Sequence of chain 1.B:
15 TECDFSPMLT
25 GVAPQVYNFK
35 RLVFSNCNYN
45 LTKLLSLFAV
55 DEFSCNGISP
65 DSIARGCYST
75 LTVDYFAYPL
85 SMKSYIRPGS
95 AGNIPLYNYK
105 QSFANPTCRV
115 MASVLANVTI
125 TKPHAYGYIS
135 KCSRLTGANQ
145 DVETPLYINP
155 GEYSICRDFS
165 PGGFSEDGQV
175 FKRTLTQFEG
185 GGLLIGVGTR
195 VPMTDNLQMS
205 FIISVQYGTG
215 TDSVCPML

A small-molecule ligand and the protein it binds are described below.
Small molecule (SMILES): CC(=O)N[C@H]1[C@H](O[C@H]2[C@H](O)[C@@H](NC(C)=O)CO[C@@H]2CO)O[C@H](CO)[C@@H](O[C@@H]2O[C@H](CO)[C@@H](O)[C@H](O)[C@@H]2O)[C@@H]1O

Sequence of chain 1.A:
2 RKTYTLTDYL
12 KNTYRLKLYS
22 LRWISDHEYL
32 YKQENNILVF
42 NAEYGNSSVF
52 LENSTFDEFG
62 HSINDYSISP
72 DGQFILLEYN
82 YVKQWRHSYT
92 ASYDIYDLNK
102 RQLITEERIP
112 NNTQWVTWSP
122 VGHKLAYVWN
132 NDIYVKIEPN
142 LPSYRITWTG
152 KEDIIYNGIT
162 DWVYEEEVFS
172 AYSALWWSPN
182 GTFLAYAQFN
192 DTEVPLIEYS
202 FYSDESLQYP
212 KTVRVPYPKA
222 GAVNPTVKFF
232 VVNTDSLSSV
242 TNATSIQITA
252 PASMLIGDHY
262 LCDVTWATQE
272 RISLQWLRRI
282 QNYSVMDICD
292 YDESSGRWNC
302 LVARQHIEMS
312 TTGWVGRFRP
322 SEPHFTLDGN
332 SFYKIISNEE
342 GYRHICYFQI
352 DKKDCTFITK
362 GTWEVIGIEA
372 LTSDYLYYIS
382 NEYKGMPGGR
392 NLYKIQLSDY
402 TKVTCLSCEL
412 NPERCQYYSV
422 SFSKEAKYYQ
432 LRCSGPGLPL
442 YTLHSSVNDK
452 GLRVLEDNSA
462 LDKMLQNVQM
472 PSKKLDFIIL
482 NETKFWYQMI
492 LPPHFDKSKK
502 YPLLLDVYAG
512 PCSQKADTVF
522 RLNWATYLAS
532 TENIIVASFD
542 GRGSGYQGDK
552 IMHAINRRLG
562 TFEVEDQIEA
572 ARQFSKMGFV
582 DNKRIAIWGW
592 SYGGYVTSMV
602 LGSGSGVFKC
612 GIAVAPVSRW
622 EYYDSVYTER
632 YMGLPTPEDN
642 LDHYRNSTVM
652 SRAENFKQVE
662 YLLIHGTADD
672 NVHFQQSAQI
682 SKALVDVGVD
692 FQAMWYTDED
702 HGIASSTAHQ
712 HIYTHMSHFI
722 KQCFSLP

Binding-site contacts:
Ligand atom C5 contacts residue THR193 of chain 1.A at 3.5 Å.
Ligand atom C8 contacts residue GLN189 of chain 1.A at 3.7 Å.
Ligand atom C3 contacts residue ASN191 of chain 1.A at 3.8 Å.
Ligand atom C7 contacts residue THR193 of chain 1.A at 4.1 Å.
Ligand atom C7 contacts residue ASN191 of chain 1.A at 3.4 Å.
Ligand atom O6 contacts residue GLU170 of chain 1.B at 3.6 Å.
Ligand atom O7 contacts residue LYS229 of chain 1.A at 2.9 Å (salt-bridge).
Ligand atom O5 contacts residue GLU170 of chain 1.B at 3.4 Å (salt-bridge).
Ligand atom C7 contacts residue ILE156 of chain 1.A at 4.1 Å (hydrophobic).
Ligand atom C6 contacts residue GLU194 of chain 1.A at 3.5 Å.
Ligand atom C6 contacts residue SER169 of chain 1.B at 3.5 Å.
Ligand atom C4 contacts residue GLU170 of chain 1.B at 3.9 Å.
Ligand atom C5 contacts residue GLU170 of chain 1.B at 4.0 Å.
Ligand atom O6 contacts residue GLU194 of chain 1.A at 3.3 Å (salt-bridge).
Ligand atom C8 contacts residue ILE156 of chain 1.A at 3.9 Å (hydrophobic).
Ligand atom C3 contacts residue GLU170 of chain 1.B at 3.9 Å.
Ligand atom C7 contacts residue GLN189 of chain 1.A at 4.1 Å.
Ligand atom C1 contacts residue ASN191 of chain 1.A at 1.4 Å.
Ligand atom O7 contacts residue ASN191 of chain 1.A at 3.3 Å (h-bond).
Ligand atom O7 contacts residue GLU170 of chain 1.B at 3.8 Å.
Ligand atom O6 contacts residue GLN173 of chain 1.B at 3.3 Å (h-bond).
Ligand atom O3 contacts residue GLU170 of chain 1.B at 3.0 Å (salt-bridge).
Ligand atom C2 contacts residue GLU170 of chain 1.B at 4.1 Å.
Ligand atom N2 contacts residue ILE156 of chain 1.A at 3.9 Å.
Ligand atom C1 contacts residue GLU170 of chain 1.B at 4.3 Å.
Ligand atom C6 contacts residue THR193 of chain 1.A at 3.8 Å.
Ligand atom O7 contacts residue THR193 of chain 1.A at 3.5 Å.
Ligand atom C1 contacts residue ILE156 of chain 1.A at 4.2 Å (hydrophobic).
Ligand atom O6 contacts residue SER169 of chain 1.B at 4.0 Å.
Ligand atom O5 contacts residue THR193 of chain 1.A at 3.6 Å.
Ligand atom C1 contacts residue THR193 of chain 1.A at 3.5 Å.
Ligand atom C7 contacts residue LYS229 of chain 1.A at 4.0 Å.
Ligand atom C4 contacts residue ASN191 of chain 1.A at 4.2 Å.
Ligand atom C6 contacts residue GLU170 of chain 1.B at 3.6 Å.
Ligand atom C2 contacts residue ASN191 of chain 1.A at 2.5 Å.
Ligand atom C5 contacts residue ASN191 of chain 1.A at 3.5 Å.
Ligand atom O7 contacts residue GLN189 of chain 1.A at 3.7 Å.
Ligand atom O5 contacts residue ASN191 of chain 1.A at 2.2 Å (h-bond).
Ligand atom N2 contacts residue ASN191 of chain 1.A at 3.0 Å (h-bond).
Ligand atom O6 contacts residue GLN173 of chain 1.B at 4.3 Å.